Sequence of chain 1.E:
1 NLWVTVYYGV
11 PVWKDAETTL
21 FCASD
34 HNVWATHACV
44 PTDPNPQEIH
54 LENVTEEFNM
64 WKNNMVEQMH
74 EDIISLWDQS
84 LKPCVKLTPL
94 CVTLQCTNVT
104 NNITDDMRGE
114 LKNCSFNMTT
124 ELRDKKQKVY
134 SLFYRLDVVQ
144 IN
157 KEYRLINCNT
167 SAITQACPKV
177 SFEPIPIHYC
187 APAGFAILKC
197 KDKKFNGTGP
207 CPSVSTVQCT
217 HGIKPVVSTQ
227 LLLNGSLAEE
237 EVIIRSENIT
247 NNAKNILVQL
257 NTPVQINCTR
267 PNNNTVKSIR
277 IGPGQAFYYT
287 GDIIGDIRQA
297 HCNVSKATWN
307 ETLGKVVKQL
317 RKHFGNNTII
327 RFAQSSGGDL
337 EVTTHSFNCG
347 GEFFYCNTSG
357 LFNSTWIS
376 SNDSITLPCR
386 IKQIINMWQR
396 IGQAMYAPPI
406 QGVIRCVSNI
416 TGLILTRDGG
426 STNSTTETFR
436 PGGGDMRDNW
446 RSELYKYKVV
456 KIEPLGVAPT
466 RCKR

Binding-site contacts:
Ligand atom O7 contacts residue ASN306 of chain 1.E at 3.7 Å.
Ligand atom C4 contacts residue ASN306 of chain 1.E at 4.4 Å.
Ligand atom C2 contacts residue ASN306 of chain 1.E at 2.6 Å.
Ligand atom C3 contacts residue ASN306 of chain 1.E at 3.9 Å.
Ligand atom O5 contacts residue ASN306 of chain 1.E at 2.5 Å (h-bond).
Ligand atom C1 contacts residue TRP362 of chain 1.E at 4.3 Å (hydrophobic).
Ligand atom C7 contacts residue ASN306 of chain 1.E at 3.5 Å.
Ligand atom C8 contacts residue ASN306 of chain 1.E at 3.8 Å.
Ligand atom C5 contacts residue ASN306 of chain 1.E at 3.8 Å.
Ligand atom C1 contacts residue ASN306 of chain 1.E at 1.5 Å.
Ligand atom N2 contacts residue ASN306 of chain 1.E at 3.0 Å (h-bond).

The protein below binds the small molecule below.
Small molecule (SMILES): CC(=O)N[C@@H]1[C@@H](O)[C@H](O)[C@@H](CO)O[C@H]1O